Binding-site contacts:
Ligand atom C2 contacts residue ASN12 of chain 42.A at 3.5 Å.
Ligand atom O5 contacts residue ASN12 of chain 42.A at 2.5 Å (h-bond).
Ligand atom C5 contacts residue ASN12 of chain 42.A at 3.9 Å.
Ligand atom C1 contacts residue ASN12 of chain 42.A at 2.1 Å.
Ligand atom N2 contacts residue ASN12 of chain 42.A at 4.0 Å.
Ligand atom O7 contacts residue ASN12 of chain 42.A at 4.2 Å.
Ligand atom C7 contacts residue ASN12 of chain 42.A at 4.3 Å.

Sequence of chain 42.A:
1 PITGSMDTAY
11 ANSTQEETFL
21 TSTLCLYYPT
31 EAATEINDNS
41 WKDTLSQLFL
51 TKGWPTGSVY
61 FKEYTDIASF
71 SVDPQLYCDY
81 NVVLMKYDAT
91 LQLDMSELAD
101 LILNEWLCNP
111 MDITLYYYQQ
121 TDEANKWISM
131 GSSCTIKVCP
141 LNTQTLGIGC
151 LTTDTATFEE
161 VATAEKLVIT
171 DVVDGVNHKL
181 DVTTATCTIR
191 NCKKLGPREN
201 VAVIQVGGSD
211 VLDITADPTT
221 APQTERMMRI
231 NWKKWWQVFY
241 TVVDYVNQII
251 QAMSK

This protein binds this small molecule.
Small molecule (SMILES): CC(=O)N[C@H]1[C@H](O[C@H]2[C@H](O)[C@@H](NC(C)=O)CO[C@@H]2CO)O[C@H](CO)[C@@H](O)[C@@H]1O